Sequence of chain 1.M:
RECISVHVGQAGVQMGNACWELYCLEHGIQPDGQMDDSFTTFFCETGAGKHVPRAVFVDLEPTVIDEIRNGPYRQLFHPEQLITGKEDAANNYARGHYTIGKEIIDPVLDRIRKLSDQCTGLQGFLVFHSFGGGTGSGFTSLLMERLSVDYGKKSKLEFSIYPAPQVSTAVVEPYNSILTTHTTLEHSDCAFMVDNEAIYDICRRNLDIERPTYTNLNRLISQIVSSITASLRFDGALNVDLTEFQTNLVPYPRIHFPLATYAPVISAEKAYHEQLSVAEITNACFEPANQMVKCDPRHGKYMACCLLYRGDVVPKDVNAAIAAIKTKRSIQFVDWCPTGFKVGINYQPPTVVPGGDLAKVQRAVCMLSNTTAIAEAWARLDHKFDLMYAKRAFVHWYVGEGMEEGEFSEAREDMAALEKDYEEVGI

Sequence of chain 1.Q:
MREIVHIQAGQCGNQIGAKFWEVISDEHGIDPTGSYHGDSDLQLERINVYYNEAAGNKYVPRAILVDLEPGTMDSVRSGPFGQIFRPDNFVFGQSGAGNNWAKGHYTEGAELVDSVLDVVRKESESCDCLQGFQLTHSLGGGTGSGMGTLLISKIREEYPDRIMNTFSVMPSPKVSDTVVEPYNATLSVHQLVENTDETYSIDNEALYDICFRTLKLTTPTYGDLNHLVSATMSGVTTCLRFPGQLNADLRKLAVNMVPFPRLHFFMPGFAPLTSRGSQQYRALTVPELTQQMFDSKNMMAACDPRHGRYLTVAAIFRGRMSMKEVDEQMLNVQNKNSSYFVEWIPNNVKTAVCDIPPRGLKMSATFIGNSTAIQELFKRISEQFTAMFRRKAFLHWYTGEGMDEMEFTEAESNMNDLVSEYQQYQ

Binding-site contacts:
Ligand atom PB contacts residue GLN11 of chain 1.Q at 3.7 Å.
Ligand atom O2B contacts residue THR143 of chain 1.Q at 3.8 Å.
Ligand atom N2 contacts residue LEU207 of chain 1.Q at 3.8 Å.
Ligand atom O1B contacts residue THR143 of chain 1.Q at 3.2 Å.
Ligand atom C2 contacts residue ASN226 of chain 1.Q at 3.6 Å.
Ligand atom O2A contacts residue GLN11 of chain 1.Q at 2.7 Å (h-bond).
Ligand atom N2 contacts residue ASN226 of chain 1.Q at 3.5 Å (h-bond).
Ligand atom C4 contacts residue TYR222 of chain 1.Q at 3.5 Å (hydrophobic).
Ligand atom O3B contacts residue THR143 of chain 1.Q at 3.3 Å.
Ligand atom O2G contacts residue GLN11 of chain 1.Q at 3.6 Å (h-bond).
Ligand atom O6 contacts residue GLN15 of chain 1.Q at 3.8 Å.
Ligand atom O5' contacts residue SER138 of chain 1.Q at 3.5 Å (h-bond).
Ligand atom PB contacts residue THR143 of chain 1.Q at 3.6 Å.
Ligand atom O3G contacts residue ASN99 of chain 1.Q at 2.9 Å (h-bond).
Ligand atom O1A contacts residue GLN11 of chain 1.Q at 2.6 Å.
Ligand atom O3G contacts residue GLU260 of chain 1.M at 3.0 Å (salt-bridge).
Ligand atom PA contacts residue CYS12 of chain 1.Q at 3.9 Å.
Ligand atom PG contacts residue ASN99 of chain 1.Q at 3.9 Å.
Ligand atom N1 contacts residue TYR222 of chain 1.Q at 3.2 Å.
Ligand atom O3' contacts residue ASP177 of chain 1.Q at 3.5 Å.
Ligand atom N3 contacts residue CYS12 of chain 1.Q at 3.9 Å.
Ligand atom N2 contacts residue LEU225 of chain 1.Q at 3.6 Å.
Ligand atom C2 contacts residue TYR222 of chain 1.Q at 3.3 Å (hydrophobic).
Ligand atom O6 contacts residue ASN226 of chain 1.Q at 3.9 Å.
Ligand atom N3 contacts residue TYR222 of chain 1.Q at 3.5 Å.
Ligand atom O3B contacts residue ASN99 of chain 1.Q at 3.8 Å.
Ligand atom O1B contacts residue SER138 of chain 1.Q at 3.9 Å.
Ligand atom C5 contacts residue TYR222 of chain 1.Q at 3.3 Å (hydrophobic).
Ligand atom PA contacts residue GLN11 of chain 1.Q at 3.5 Å.
Ligand atom C6 contacts residue TYR222 of chain 1.Q at 3.2 Å (hydrophobic).
Ligand atom O3' contacts residue LEU254 of chain 1.M at 3.8 Å.
Ligand atom O6 contacts residue TYR222 of chain 1.Q at 3.1 Å.
Ligand atom O1B contacts residue GLN11 of chain 1.Q at 3.6 Å (h-bond).
Ligand atom O1A contacts residue CYS12 of chain 1.Q at 2.6 Å (h-bond).
Ligand atom O1G contacts residue THR143 of chain 1.Q at 3.4 Å.
Ligand atom O1B contacts residue GLY144 of chain 1.Q at 3.8 Å.
Ligand atom O2B contacts residue GLN11 of chain 1.Q at 2.5 Å.
Ligand atom O2' contacts residue ASN204 of chain 1.Q at 3.6 Å.
Ligand atom N1 contacts residue ASN226 of chain 1.Q at 3.0 Å (h-bond).
Ligand atom O2' contacts residue ASP177 of chain 1.Q at 3.7 Å.

A small-molecule ligand and the protein it binds are described below.
Small molecule (SMILES): Nc1nc2c(ncn2[C@@H]2O[C@H](CO[P](=O)(O)C[P](=O)(O)OP(=O)(O)O)[C@@H](O)[C@H]2O)c(=O)[nH]1